Binding-site contacts:
Ligand atom N2 contacts residue GLY132 of chain 1.A at 2.7 Å (h-bond).
Ligand atom O contacts residue HIS201 of chain 1.A at 2.8 Å (h-bond).
Ligand atom O2 contacts residue ALA225 of chain 1.A at 2.7 Å (h-bond).
Ligand atom C9 contacts residue ILE224 of chain 1.A at 3.7 Å (hydrophobic).
Ligand atom O4 contacts residue HIS191 of chain 1.A at 3.0 Å (h-bond).
Ligand atom O4 contacts residue GLU192 of chain 1.A at 2.7 Å (salt-bridge).
Ligand atom O4 contacts residue ZN1 of chain 1.E at 2.1 Å.
Ligand atom C5 contacts residue GLY132 of chain 1.A at 3.3 Å.
Ligand atom N contacts residue GLY135 of chain 1.A at 3.2 Å (h-bond).
Ligand atom C11 contacts residue GLY132 of chain 1.A at 3.6 Å.
Ligand atom C contacts residue HIS191 of chain 1.A at 3.5 Å.
Ligand atom C10 contacts residue GLY132 of chain 1.A at 3.5 Å.
Ligand atom N contacts residue HIS191 of chain 1.A at 3.6 Å (h-bond).
Ligand atom C2 contacts residue PRO223 of chain 1.A at 3.6 Å (hydrophobic).
Ligand atom O1 contacts residue LEU134 of chain 1.A at 2.8 Å (h-bond).
Ligand atom N1 contacts residue PRO223 of chain 1.A at 3.2 Å (h-bond).
Ligand atom N3 contacts residue TYR176 of chain 1.A at 3.7 Å.
Ligand atom C9 contacts residue PRO223 of chain 1.A at 3.7 Å (hydrophobic).
Ligand atom O contacts residue ZN1 of chain 1.E at 2.2 Å.
Ligand atom O1 contacts residue GLY132 of chain 1.A at 3.7 Å.
Ligand atom N contacts residue ZN1 of chain 1.E at 2.7 Å.
Ligand atom O3 contacts residue TYR176 of chain 1.A at 2.8 Å.
Ligand atom O3 contacts residue ASN175 of chain 1.A at 3.1 Å (h-bond).
Ligand atom O4 contacts residue HIS195 of chain 1.A at 3.1 Å (h-bond).
Ligand atom C7 contacts residue MET131 of chain 1.A at 3.0 Å (hydrophobic).
Ligand atom C contacts residue ZN1 of chain 1.E at 2.6 Å.
Ligand atom O1 contacts residue THR133 of chain 1.A at 3.2 Å.
Ligand atom C8 contacts residue THR133 of chain 1.A at 3.5 Å.
Ligand atom C12 contacts residue ASN175 of chain 1.A at 3.3 Å.
Ligand atom O contacts residue HIS191 of chain 1.A at 3.0 Å (h-bond).
Ligand atom N contacts residue GLU192 of chain 1.A at 2.9 Å (salt-bridge).
Ligand atom C10 contacts residue ALA225 of chain 1.A at 3.6 Å (hydrophobic).
Ligand atom C14 contacts residue TYR176 of chain 1.A at 3.1 Å (hydrophobic).
Ligand atom C13 contacts residue TYR176 of chain 1.A at 3.7 Å (hydrophobic).
Ligand atom C12 contacts residue ALA225 of chain 1.A at 3.5 Å (hydrophobic).
Ligand atom O3 contacts residue GLY132 of chain 1.A at 3.2 Å.
Ligand atom CA contacts residue PRO223 of chain 1.A at 3.6 Å (hydrophobic).
Ligand atom O2 contacts residue ILE224 of chain 1.A at 3.4 Å.
Ligand atom C2 contacts residue TYR222 of chain 1.A at 3.5 Å (hydrophobic).
Ligand atom C2 contacts residue HIS191 of chain 1.A at 3.7 Å.

A protein and the small-molecule ligand that binds it are described below.
Small molecule (SMILES): CC(C)C[C@H](CC(=O)NO)C(=O)N[C@H](C(=O)NC(C)C(=O)NCCN)C(C)(C)C

Sequence of chain 1.A:
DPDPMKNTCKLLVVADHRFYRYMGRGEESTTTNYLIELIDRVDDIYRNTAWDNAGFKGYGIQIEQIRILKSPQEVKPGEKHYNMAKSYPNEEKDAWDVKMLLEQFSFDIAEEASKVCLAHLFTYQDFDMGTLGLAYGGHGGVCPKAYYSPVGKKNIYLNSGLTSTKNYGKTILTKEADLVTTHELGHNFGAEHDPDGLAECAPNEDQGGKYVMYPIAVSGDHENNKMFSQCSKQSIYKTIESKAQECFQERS